Sequence of chain 1.I:
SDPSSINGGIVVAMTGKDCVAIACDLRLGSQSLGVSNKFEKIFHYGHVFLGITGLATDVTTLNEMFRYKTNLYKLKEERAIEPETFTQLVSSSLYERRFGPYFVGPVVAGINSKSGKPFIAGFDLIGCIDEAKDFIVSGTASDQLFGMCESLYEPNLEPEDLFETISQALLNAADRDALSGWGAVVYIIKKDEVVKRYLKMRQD

The protein below binds the small molecule below.
Small molecule (SMILES): CC(C)C[C@H](NC(=O)c1cnccn1)C(=O)N[C@@H](CC(C)C)C(=O)N[C@H](CCS(C)(=O)=O)Cc1ccc(CN)cc1

Binding-site contacts:
Ligand atom C18 contacts residue GLY45 of chain 1.H at 3.2 Å.
Ligand atom C26 contacts residue THR1 of chain 1.H at 2.6 Å.
Ligand atom C43 contacts residue CYS129 of chain 1.I at 3.1 Å (hydrophobic).
Ligand atom C12 contacts residue THR21 of chain 1.H at 3.6 Å.
Ligand atom C4 contacts residue LEU126 of chain 1.I at 3.1 Å (hydrophobic).
Ligand atom C40 contacts residue ASP125 of chain 1.I at 3.3 Å.
Ligand atom O31 contacts residue ALA20 of chain 1.H at 3.4 Å.
Ligand atom C1 contacts residue ASN22 of chain 1.H at 3.7 Å.
Ligand atom O30 contacts residue THR1 of chain 1.H at 2.4 Å (h-bond).
Ligand atom C42 contacts residue ALA27 of chain 1.H at 3.3 Å (hydrophobic).
Ligand atom O29 contacts residue GLY47 of chain 1.H at 3.8 Å.
Ligand atom C24 contacts residue ALA49 of chain 1.H at 3.5 Å (hydrophobic).
Ligand atom O39 contacts residue ALA49 of chain 1.H at 3.2 Å (h-bond).
Ligand atom N8 contacts residue ASP125 of chain 1.I at 3.2 Å (salt-bridge).
Ligand atom C16 contacts residue THR1 of chain 1.H at 2.9 Å.
Ligand atom O30 contacts residue SER129 of chain 1.H at 3.1 Å (h-bond).
Ligand atom C34 contacts residue GLY47 of chain 1.H at 3.8 Å.
Ligand atom C3 contacts residue LEU126 of chain 1.I at 3.8 Å (hydrophobic).
Ligand atom C12 contacts residue GLY47 of chain 1.H at 3.7 Å.
Ligand atom N14 contacts residue GLY47 of chain 1.H at 3.1 Å (h-bond).
Ligand atom C20 contacts residue ALA49 of chain 1.H at 3.7 Å (hydrophobic).
Ligand atom C28 contacts residue THR1 of chain 1.H at 3.6 Å.
Ligand atom S27 contacts residue THR1 of chain 1.H at 3.3 Å (h-bond).
Ligand atom O44 contacts residue ASN22 of chain 1.H at 3.6 Å.
Ligand atom C25 contacts residue THR1 of chain 1.H at 1.4 Å.
Ligand atom C15 contacts residue THR1 of chain 1.H at 2.4 Å.
Ligand atom N11 contacts residue THR21 of chain 1.H at 3.0 Å (h-bond).
Ligand atom C23 contacts residue CYS31 of chain 1.H at 3.5 Å (hydrophobic).
Ligand atom C16 contacts residue GLY45 of chain 1.H at 3.8 Å.
Ligand atom C26 contacts residue GLY47 of chain 1.H at 3.4 Å.
Ligand atom C13 contacts residue THR21 of chain 1.H at 3.7 Å.
Ligand atom O30 contacts residue GLY128 of chain 1.H at 3.7 Å.
Ligand atom N22 contacts residue GLU53 of chain 1.H at 2.9 Å (salt-bridge).
Ligand atom N14 contacts residue THR1 of chain 1.H at 3.7 Å.
Ligand atom C23 contacts residue ALA49 of chain 1.H at 3.5 Å (hydrophobic).
Ligand atom O31 contacts residue THR21 of chain 1.H at 2.8 Å (h-bond).
Ligand atom N6 contacts residue ASP125 of chain 1.I at 3.5 Å (salt-bridge).
Ligand atom C34 contacts residue VAL48 of chain 1.H at 3.6 Å (hydrophobic).
Ligand atom C7 contacts residue ASN22 of chain 1.H at 3.8 Å.
Ligand atom C32 contacts residue THR21 of chain 1.H at 3.4 Å.

Sequence of chain 1.H:
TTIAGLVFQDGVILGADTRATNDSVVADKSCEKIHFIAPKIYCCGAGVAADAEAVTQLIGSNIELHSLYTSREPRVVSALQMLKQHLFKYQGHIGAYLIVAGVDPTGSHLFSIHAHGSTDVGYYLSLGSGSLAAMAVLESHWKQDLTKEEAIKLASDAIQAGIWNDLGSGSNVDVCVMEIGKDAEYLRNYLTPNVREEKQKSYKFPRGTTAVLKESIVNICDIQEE

Sequence of chain 1.Z:
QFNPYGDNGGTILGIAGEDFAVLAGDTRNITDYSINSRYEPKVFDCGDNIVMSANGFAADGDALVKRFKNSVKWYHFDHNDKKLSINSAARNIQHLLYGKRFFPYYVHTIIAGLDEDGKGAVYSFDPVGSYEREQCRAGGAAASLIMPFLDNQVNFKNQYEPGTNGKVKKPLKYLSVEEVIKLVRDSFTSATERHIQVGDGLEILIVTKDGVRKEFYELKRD